Sequence of chain 1.A:
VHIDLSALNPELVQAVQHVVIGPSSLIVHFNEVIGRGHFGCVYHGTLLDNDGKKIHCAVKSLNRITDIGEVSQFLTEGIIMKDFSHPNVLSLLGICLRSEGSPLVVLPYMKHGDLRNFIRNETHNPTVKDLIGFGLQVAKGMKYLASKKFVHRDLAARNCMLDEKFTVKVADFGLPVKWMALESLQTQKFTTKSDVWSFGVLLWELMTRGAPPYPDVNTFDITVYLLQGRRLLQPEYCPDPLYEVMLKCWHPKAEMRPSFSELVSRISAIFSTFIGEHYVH

A small-molecule ligand and the protein it binds are described below.
Small molecule (SMILES): COc1ccc2c(Oc3ccc(NC(=O)c4c(C)n(C[C@@H](C)O)n(-c5ccccc5)c4=O)cc3F)ccnc2c1

Binding-site contacts:
Ligand atom NAW contacts residue MET84 of chain 1.A at 3.3 Å (h-bond).
Ligand atom CBJ contacts residue PHE176 of chain 1.A at 3.1 Å (hydrophobic).
Ligand atom OAV contacts residue ASP175 of chain 1.A at 2.7 Å (salt-bridge).
Ligand atom CAJ contacts residue PHE42 of chain 1.A at 3.6 Å (hydrophobic).
Ligand atom CAB contacts residue ALA61 of chain 1.A at 3.7 Å (hydrophobic).
Ligand atom CAC contacts residue PRO111 of chain 1.A at 3.4 Å (hydrophobic).
Ligand atom CBH contacts residue MET84 of chain 1.A at 3.6 Å (hydrophobic).
Ligand atom CBF contacts residue GLU80 of chain 1.A at 3.7 Å.
Ligand atom OAV contacts residue ALA174 of chain 1.A at 3.6 Å.
Ligand atom CAQ contacts residue LEU93 of chain 1.A at 3.6 Å (hydrophobic).
Ligand atom CBH contacts residue PHE176 of chain 1.A at 3.6 Å (hydrophobic).
Ligand atom CAL contacts residue PHE42 of chain 1.A at 3.7 Å (hydrophobic).
Ligand atom NAR contacts residue ASP175 of chain 1.A at 3.6 Å.
Ligand atom CAC contacts residue ALA61 of chain 1.A at 3.5 Å (hydrophobic).
Ligand atom CBF contacts residue PHE77 of chain 1.A at 3.4 Å (hydrophobic).
Ligand atom CAN contacts residue LEU110 of chain 1.A at 3.5 Å (hydrophobic).
Ligand atom CAI contacts residue ILE37 of chain 1.A at 3.6 Å (hydrophobic).
Ligand atom FBG contacts residue VAL45 of chain 1.A at 3.3 Å.
Ligand atom OBL contacts residue GLY177 of chain 1.A at 3.6 Å (h-bond).
Ligand atom CBD contacts residue GLU80 of chain 1.A at 3.1 Å.
Ligand atom CBI contacts residue MET84 of chain 1.A at 3.5 Å (hydrophobic).
Ligand atom OBM contacts residue GLY116 of chain 1.A at 3.7 Å.
Ligand atom CAP contacts residue LEU110 of chain 1.A at 3.6 Å (hydrophobic).
Ligand atom CAJ contacts residue MET164 of chain 1.A at 3.7 Å (hydrophobic).
Ligand atom CAF contacts residue MET164 of chain 1.A at 3.5 Å (hydrophobic).
Ligand atom CAA contacts residue ILE37 of chain 1.A at 3.6 Å (hydrophobic).
Ligand atom CAU contacts residue ASP175 of chain 1.A at 3.4 Å.
Ligand atom CBH contacts residue ASP175 of chain 1.A at 3.7 Å.
Ligand atom CAM contacts residue PHE42 of chain 1.A at 3.6 Å (hydrophobic).
Ligand atom NAD contacts residue MET113 of chain 1.A at 3.1 Å (h-bond).
Ligand atom CAO contacts residue LEU110 of chain 1.A at 3.1 Å (hydrophobic).
Ligand atom CAH contacts residue MET113 of chain 1.A at 3.4 Å (hydrophobic).
Ligand atom CBE contacts residue GLY81 of chain 1.A at 3.6 Å.
Ligand atom CAX contacts residue MET84 of chain 1.A at 3.4 Å (hydrophobic).
Ligand atom CBK contacts residue PHE176 of chain 1.A at 3.7 Å (hydrophobic).
Ligand atom CBN contacts residue MET113 of chain 1.A at 3.6 Å (hydrophobic).
Ligand atom CBN contacts residue TYR112 of chain 1.A at 3.5 Å (hydrophobic).
Ligand atom OAK contacts residue PHE42 of chain 1.A at 3.5 Å.
Ligand atom OAZ contacts residue VAL108 of chain 1.A at 3.6 Å.
Ligand atom OBL contacts residue GLU80 of chain 1.A at 3.6 Å.